A protein and the small-molecule ligand that binds it are described below.
Small molecule (SMILES): N[C@@H](CC(=O)O)C(=O)O

Sequence of chain 1.D:
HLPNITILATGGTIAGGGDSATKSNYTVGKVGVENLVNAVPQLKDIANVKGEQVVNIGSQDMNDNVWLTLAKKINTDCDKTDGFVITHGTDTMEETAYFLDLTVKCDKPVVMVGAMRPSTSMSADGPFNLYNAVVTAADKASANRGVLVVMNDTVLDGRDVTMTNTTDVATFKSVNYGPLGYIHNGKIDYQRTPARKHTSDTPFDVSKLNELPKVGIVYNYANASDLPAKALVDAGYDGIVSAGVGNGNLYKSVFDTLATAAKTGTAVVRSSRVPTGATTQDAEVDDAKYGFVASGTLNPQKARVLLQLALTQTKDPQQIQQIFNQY

Binding-site contacts:
Ligand atom C contacts residue GLN66 of chain 1.D at 3.7 Å.
Ligand atom O contacts residue VAL34 of chain 1.D at 3.5 Å.
Ligand atom N contacts residue ASN255 of chain 1.B at 3.7 Å.
Ligand atom CA contacts residue GLN66 of chain 1.D at 4.0 Å.
Ligand atom CB contacts residue ASP97 of chain 1.D at 3.6 Å.
Ligand atom O contacts residue GLN66 of chain 1.D at 3.7 Å.
Ligand atom O contacts residue GLY95 of chain 1.D at 3.2 Å.
Ligand atom OD2 contacts residue ALA121 of chain 1.D at 2.7 Å (h-bond).
Ligand atom C contacts residue THR96 of chain 1.D at 3.8 Å.
Ligand atom OD2 contacts residue THR19 of chain 1.D at 3.0 Å (h-bond).
Ligand atom CA contacts residue ASP97 of chain 1.D at 4.0 Å.
Ligand atom OD1 contacts residue THR96 of chain 1.D at 3.2 Å (h-bond).
Ligand atom CB contacts residue TYR32 of chain 1.D at 3.4 Å (hydrophobic).
Ligand atom OXT contacts residue GLY95 of chain 1.D at 3.0 Å.
Ligand atom CA contacts residue GLU290 of chain 1.B at 3.4 Å.
Ligand atom CG contacts residue TYR32 of chain 1.D at 3.8 Å (hydrophobic).
Ligand atom O contacts residue SER65 of chain 1.D at 2.9 Å (h-bond).
Ligand atom O contacts residue GLY64 of chain 1.D at 3.4 Å.
Ligand atom CG contacts residue THR96 of chain 1.D at 3.0 Å.
Ligand atom OD2 contacts residue THR96 of chain 1.D at 3.1 Å (h-bond).
Ligand atom CG contacts residue THR19 of chain 1.D at 2.7 Å.
Ligand atom OXT contacts residue SER65 of chain 1.D at 2.8 Å (h-bond).
Ligand atom OD2 contacts residue MET122 of chain 1.D at 3.8 Å.
Ligand atom C contacts residue GLY95 of chain 1.D at 3.4 Å.
Ligand atom OD1 contacts residue ALA121 of chain 1.D at 3.4 Å (h-bond).
Ligand atom OD1 contacts residue THR19 of chain 1.D at 3.0 Å (h-bond).
Ligand atom N contacts residue GLN66 of chain 1.D at 3.0 Å (h-bond).
Ligand atom OXT contacts residue ASP97 of chain 1.D at 3.1 Å (salt-bridge).
Ligand atom CG contacts residue ALA121 of chain 1.D at 3.4 Å (hydrophobic).
Ligand atom CB contacts residue THR96 of chain 1.D at 3.4 Å.
Ligand atom OD2 contacts residue TYR32 of chain 1.D at 3.5 Å (h-bond).
Ligand atom O contacts residue GLY18 of chain 1.D at 3.3 Å.
Ligand atom OD1 contacts residue GLY95 of chain 1.D at 3.6 Å.
Ligand atom CB contacts residue GLU290 of chain 1.B at 3.7 Å.
Ligand atom CA contacts residue THR19 of chain 1.D at 3.3 Å.
Ligand atom C contacts residue SER65 of chain 1.D at 3.6 Å.
Ligand atom N contacts residue GLU290 of chain 1.B at 2.4 Å (salt-bridge).
Ligand atom CB contacts residue THR19 of chain 1.D at 3.1 Å.
Ligand atom OXT contacts residue THR96 of chain 1.D at 3.0 Å (h-bond).
Ligand atom N contacts residue ASP97 of chain 1.D at 3.1 Å (salt-bridge).

Sequence of chain 1.B:
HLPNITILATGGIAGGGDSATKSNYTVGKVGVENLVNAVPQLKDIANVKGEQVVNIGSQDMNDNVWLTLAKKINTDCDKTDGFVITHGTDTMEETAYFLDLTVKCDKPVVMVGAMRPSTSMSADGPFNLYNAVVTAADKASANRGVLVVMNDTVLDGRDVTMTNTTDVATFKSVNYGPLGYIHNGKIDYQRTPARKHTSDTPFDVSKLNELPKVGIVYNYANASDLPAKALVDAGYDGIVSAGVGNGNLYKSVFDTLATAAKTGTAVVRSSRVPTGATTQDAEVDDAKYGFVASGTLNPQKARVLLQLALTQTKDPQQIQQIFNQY